Sequence of chain 5.A:
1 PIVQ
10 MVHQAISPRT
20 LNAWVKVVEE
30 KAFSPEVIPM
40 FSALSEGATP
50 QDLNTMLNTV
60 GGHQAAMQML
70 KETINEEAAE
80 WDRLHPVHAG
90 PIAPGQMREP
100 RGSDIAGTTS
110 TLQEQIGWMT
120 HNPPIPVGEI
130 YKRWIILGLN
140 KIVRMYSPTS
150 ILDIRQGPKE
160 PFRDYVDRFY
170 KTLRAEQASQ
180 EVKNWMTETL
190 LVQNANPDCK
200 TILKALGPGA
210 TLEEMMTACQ

The small molecule below binds the protein below.
Small molecule (SMILES): CC(C)[C@H](NC(=O)CNC(=O)[C@H](CO)NC(=O)[C@@H]1CCCN1C(=O)[C@@H](N)CO)C(=O)N[C@@H](Cc1ccccc1)C(=O)N[C@H](C(=O)N[C@@H](Cc1ccccc1)C(=O)NCC=O)[C@@H](C)O

Binding-site contacts:
Ligand atom CG2 contacts residue PRO38 of chain 3.A at 3.8 Å (hydrophobic).
Ligand atom CD2 contacts residue ASN57 of chain 5.A at 3.2 Å.
Ligand atom CZ contacts residue MET66 of chain 5.A at 3.2 Å (hydrophobic).
Ligand atom CA contacts residue GLN176 of chain 3.A at 3.7 Å.
Ligand atom CA contacts residue ASN139 of chain 3.A at 3.6 Å.
Ligand atom CE2 contacts residue ILE37 of chain 3.A at 3.7 Å (hydrophobic).
Ligand atom O contacts residue GLY106 of chain 5.A at 3.1 Å (h-bond).
Ligand atom CG contacts residue ARG143 of chain 3.A at 3.5 Å.
Ligand atom CE1 contacts residue LYS70 of chain 5.A at 3.6 Å.
Ligand atom O contacts residue ARG173 of chain 3.A at 3.1 Å (salt-bridge).
Ligand atom CG2 contacts residue PRO34 of chain 3.A at 3.3 Å (hydrophobic).
Ligand atom N contacts residue ASN57 of chain 5.A at 3.0 Å (h-bond).
Ligand atom CD contacts residue ARG143 of chain 3.A at 3.7 Å.
Ligand atom CD2 contacts residue LEU56 of chain 5.A at 3.6 Å (hydrophobic).
Ligand atom OG1 contacts residue ARG173 of chain 3.A at 3.7 Å.
Ligand atom CZ contacts residue PRO38 of chain 3.A at 3.6 Å (hydrophobic).
Ligand atom CE1 contacts residue PRO38 of chain 3.A at 3.7 Å (hydrophobic).
Ligand atom CA contacts residue ASN57 of chain 5.A at 3.8 Å.
Ligand atom CE1 contacts residue MET66 of chain 5.A at 3.6 Å (hydrophobic).
Ligand atom CB contacts residue GLN176 of chain 3.A at 3.3 Å.
Ligand atom CG1 contacts residue GLN176 of chain 3.A at 3.4 Å.
Ligand atom N contacts residue ASN57 of chain 5.A at 3.0 Å (h-bond).
Ligand atom C contacts residue ASN53 of chain 5.A at 3.5 Å.
Ligand atom O contacts residue THR107 of chain 5.A at 3.5 Å.
Ligand atom OG contacts residue GLN176 of chain 3.A at 3.3 Å (h-bond).
Ligand atom C contacts residue GLN176 of chain 3.A at 3.6 Å.
Ligand atom CA contacts residue GLN176 of chain 3.A at 3.3 Å.
Ligand atom CA contacts residue ASN53 of chain 5.A at 3.6 Å.
Ligand atom CG2 contacts residue ILE37 of chain 3.A at 3.6 Å (hydrophobic).
Ligand atom CB contacts residue ASN53 of chain 5.A at 3.1 Å.
Ligand atom N contacts residue ASN57 of chain 5.A at 3.1 Å (h-bond).
Ligand atom N contacts residue ASN53 of chain 5.A at 3.8 Å.
Ligand atom CZ contacts residue SER41 of chain 3.A at 3.7 Å.
Ligand atom N contacts residue GLN176 of chain 3.A at 3.2 Å (h-bond).
Ligand atom N contacts residue GLN176 of chain 3.A at 3.2 Å (h-bond).
Ligand atom CD1 contacts residue ASN57 of chain 5.A at 3.3 Å.
Ligand atom OG contacts residue ALA177 of chain 3.A at 3.0 Å (h-bond).
Ligand atom O contacts residue GLN176 of chain 3.A at 3.7 Å.
Ligand atom O contacts residue ASN53 of chain 5.A at 3.1 Å (h-bond).
Ligand atom CA contacts residue ASN57 of chain 5.A at 3.4 Å.

Sequence of chain 3.A:
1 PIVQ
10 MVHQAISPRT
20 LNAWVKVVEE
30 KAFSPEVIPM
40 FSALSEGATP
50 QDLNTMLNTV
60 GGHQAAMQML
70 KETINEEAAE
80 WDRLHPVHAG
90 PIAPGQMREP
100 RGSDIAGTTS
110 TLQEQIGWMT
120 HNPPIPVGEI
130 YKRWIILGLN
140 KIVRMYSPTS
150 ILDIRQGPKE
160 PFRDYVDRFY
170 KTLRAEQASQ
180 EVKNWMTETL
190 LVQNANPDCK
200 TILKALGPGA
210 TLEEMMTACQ